Binding-site contacts:
Ligand atom C34 contacts residue ILE247 of chain 1.A at 3.7 Å (hydrophobic).
Ligand atom C34 contacts residue THR118 of chain 1.A at 3.6 Å.
Ligand atom C12 contacts residue SER243 of chain 1.A at 3.0 Å.
Ligand atom C45 contacts residue GLU121 of chain 1.A at 3.6 Å.
Ligand atom C6 contacts residue ARG161 of chain 1.A at 3.4 Å.
Ligand atom C1 contacts residue VAL203 of chain 1.A at 3.7 Å (hydrophobic).
Ligand atom C50 contacts residue ILE279 of chain 1.A at 3.2 Å (hydrophobic).
Ligand atom C6 contacts residue VAL203 of chain 1.A at 3.8 Å (hydrophobic).
Ligand atom S14 contacts residue ILE247 of chain 1.A at 3.8 Å.
Ligand atom C48 contacts residue ARG276 of chain 1.A at 3.3 Å.
Ligand atom C1 contacts residue PRO119 of chain 1.A at 3.7 Å (hydrophobic).
Ligand atom C13 contacts residue SER243 of chain 1.A at 3.9 Å.
Ligand atom C2 contacts residue VAL203 of chain 1.A at 3.5 Å (hydrophobic).
Ligand atom C3 contacts residue VAL203 of chain 1.A at 3.5 Å (hydrophobic).
Ligand atom C5 contacts residue ARG161 of chain 1.A at 3.5 Å.
Ligand atom C21 contacts residue VAL203 of chain 1.A at 3.7 Å (hydrophobic).
Ligand atom C48 contacts residue ILE279 of chain 1.A at 3.7 Å (hydrophobic).
Ligand atom C5 contacts residue VAL203 of chain 1.A at 3.9 Å (hydrophobic).
Ligand atom O23 contacts residue SER243 of chain 1.A at 3.4 Å (h-bond).
Ligand atom O23 contacts residue ARG207 of chain 1.A at 3.3 Å (salt-bridge).
Ligand atom C45 contacts residue ARG276 of chain 1.A at 3.5 Å.
Ligand atom C48 contacts residue GLU121 of chain 1.A at 3.0 Å.
Ligand atom C49 contacts residue GLU121 of chain 1.A at 3.4 Å.
Ligand atom N11 contacts residue ILE247 of chain 1.A at 3.9 Å.
Ligand atom C43 contacts residue LEU5 of chain 1.A at 3.7 Å (hydrophobic).
Ligand atom C51 contacts residue ILE279 of chain 1.A at 3.6 Å (hydrophobic).
Ligand atom C10 contacts residue THR118 of chain 1.A at 3.8 Å.
Ligand atom C6 contacts residue PRO119 of chain 1.A at 3.1 Å (hydrophobic).
Ligand atom C33 contacts residue THR118 of chain 1.A at 3.5 Å.
Ligand atom C49 contacts residue ILE279 of chain 1.A at 3.3 Å (hydrophobic).
Ligand atom C4 contacts residue VAL203 of chain 1.A at 3.8 Å (hydrophobic).
Ligand atom C33 contacts residue ILE247 of chain 1.A at 3.7 Å (hydrophobic).
Ligand atom C5 contacts residue PRO119 of chain 1.A at 3.1 Å (hydrophobic).
Ligand atom C4 contacts residue PRO119 of chain 1.A at 3.7 Å (hydrophobic).
Ligand atom C12 contacts residue ILE247 of chain 1.A at 3.6 Å (hydrophobic).
Ligand atom C22 contacts residue VAL203 of chain 1.A at 3.8 Å (hydrophobic).
Ligand atom O23 contacts residue ILE244 of chain 1.A at 3.3 Å (h-bond).
Ligand atom C12 contacts residue ILE244 of chain 1.A at 3.8 Å (hydrophobic).
Ligand atom C22 contacts residue VAL4 of chain 1.B at 3.8 Å (hydrophobic).
Ligand atom C22 contacts residue ARG207 of chain 1.A at 3.8 Å.

The protein below binds the small molecule below.
Small molecule (SMILES): COc1ccc2c(c1)CN(C(=O)CCN1CCC(Cc3ccccc3)CC1)CCS2

Sequence of chain 1.B:
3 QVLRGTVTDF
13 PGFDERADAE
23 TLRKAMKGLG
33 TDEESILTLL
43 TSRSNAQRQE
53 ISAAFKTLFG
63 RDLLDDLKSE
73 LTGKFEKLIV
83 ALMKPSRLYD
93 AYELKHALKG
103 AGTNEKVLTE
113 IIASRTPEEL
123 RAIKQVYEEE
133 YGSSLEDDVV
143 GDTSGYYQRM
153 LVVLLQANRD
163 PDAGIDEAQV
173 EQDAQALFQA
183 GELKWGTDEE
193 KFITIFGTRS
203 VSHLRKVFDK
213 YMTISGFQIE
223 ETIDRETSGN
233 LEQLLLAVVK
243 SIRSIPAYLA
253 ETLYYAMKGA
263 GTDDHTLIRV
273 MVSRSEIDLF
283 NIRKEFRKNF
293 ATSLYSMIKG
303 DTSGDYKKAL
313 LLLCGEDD

Sequence of chain 1.A:
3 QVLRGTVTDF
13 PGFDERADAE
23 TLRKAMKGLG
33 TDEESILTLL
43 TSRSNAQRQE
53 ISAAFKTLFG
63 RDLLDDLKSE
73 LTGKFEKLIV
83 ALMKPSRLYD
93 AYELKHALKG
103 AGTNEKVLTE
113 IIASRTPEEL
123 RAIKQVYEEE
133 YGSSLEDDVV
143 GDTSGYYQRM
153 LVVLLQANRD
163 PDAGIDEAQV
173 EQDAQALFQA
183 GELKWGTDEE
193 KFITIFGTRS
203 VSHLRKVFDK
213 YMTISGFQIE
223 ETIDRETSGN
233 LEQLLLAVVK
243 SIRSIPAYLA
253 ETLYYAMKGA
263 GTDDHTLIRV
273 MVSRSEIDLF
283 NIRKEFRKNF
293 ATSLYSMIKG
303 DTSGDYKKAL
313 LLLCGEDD